Sequence of chain 1.A:
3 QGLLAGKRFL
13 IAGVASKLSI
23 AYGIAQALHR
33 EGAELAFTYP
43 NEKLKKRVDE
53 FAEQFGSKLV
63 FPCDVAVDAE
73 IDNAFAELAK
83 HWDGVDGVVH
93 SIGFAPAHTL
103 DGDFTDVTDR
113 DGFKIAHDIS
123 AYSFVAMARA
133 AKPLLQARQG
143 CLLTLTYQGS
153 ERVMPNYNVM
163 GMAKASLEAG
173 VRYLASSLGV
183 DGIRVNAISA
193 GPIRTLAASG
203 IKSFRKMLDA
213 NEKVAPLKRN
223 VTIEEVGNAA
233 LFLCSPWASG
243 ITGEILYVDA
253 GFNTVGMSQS

Binding-site contacts:
Ligand atom C20 contacts residue ALA97 of chain 1.A at 3.6 Å (hydrophobic).
Ligand atom N3 contacts residue TYR159 of chain 1.A at 3.6 Å.
Ligand atom O2 contacts residue NAD1 of chain 1.E at 2.6 Å (h-bond).
Ligand atom C24 contacts residue ALA199 of chain 1.A at 3.4 Å (hydrophobic).
Ligand atom C8 contacts residue TYR159 of chain 1.A at 3.5 Å (hydrophobic).
Ligand atom C25 contacts residue SER201 of chain 1.A at 3.5 Å.
Ligand atom C9 contacts residue TYR159 of chain 1.A at 3.5 Å (hydrophobic).
Ligand atom C4 contacts residue TYR149 of chain 1.A at 3.5 Å (hydrophobic).
Ligand atom N21 contacts residue PHE96 of chain 1.A at 3.3 Å.
Ligand atom C17 contacts residue ALA199 of chain 1.A at 3.8 Å (hydrophobic).
Ligand atom C26 contacts residue SER201 of chain 1.A at 3.8 Å.
Ligand atom O28 contacts residue PHE96 of chain 1.A at 3.7 Å.
Ligand atom C19 contacts residue LEU102 of chain 1.A at 3.8 Å (hydrophobic).
Ligand atom C20 contacts residue LEU102 of chain 1.A at 3.7 Å (hydrophobic).
Ligand atom C5 contacts residue NAD1 of chain 1.E at 3.2 Å.
Ligand atom N3 contacts residue NAD1 of chain 1.E at 3.6 Å.
Ligand atom C13 contacts residue TYR159 of chain 1.A at 3.6 Å (hydrophobic).
Ligand atom C12 contacts residue PRO157 of chain 1.A at 3.6 Å (hydrophobic).
Ligand atom N21 contacts residue LEU102 of chain 1.A at 3.6 Å.
Ligand atom C24 contacts residue LEU102 of chain 1.A at 3.8 Å (hydrophobic).
Ligand atom C23 contacts residue LEU102 of chain 1.A at 3.8 Å (hydrophobic).
Ligand atom C14 contacts residue TYR159 of chain 1.A at 3.8 Å (hydrophobic).
Ligand atom C12 contacts residue ASN158 of chain 1.A at 3.6 Å.
Ligand atom C38 contacts residue TYR149 of chain 1.A at 3.6 Å (hydrophobic).
Ligand atom C22 contacts residue LEU102 of chain 1.A at 3.7 Å (hydrophobic).
Ligand atom C13 contacts residue ASN158 of chain 1.A at 2.9 Å.
Ligand atom N36 contacts residue ALA97 of chain 1.A at 2.9 Å (h-bond).
Ligand atom C4 contacts residue NAD1 of chain 1.E at 3.3 Å.
Ligand atom O2 contacts residue TYR159 of chain 1.A at 2.6 Å (h-bond).
Ligand atom O10 contacts residue TYR159 of chain 1.A at 3.8 Å.
Ligand atom N21 contacts residue ALA97 of chain 1.A at 2.9 Å (h-bond).
Ligand atom C7 contacts residue PHE206 of chain 1.A at 3.8 Å (hydrophobic).
Ligand atom C37 contacts residue ALA97 of chain 1.A at 3.8 Å (hydrophobic).
Ligand atom N36 contacts residue PHE96 of chain 1.A at 3.5 Å.
Ligand atom C12 contacts residue TYR159 of chain 1.A at 3.6 Å (hydrophobic).
Ligand atom C4 contacts residue TYR159 of chain 1.A at 3.6 Å (hydrophobic).
Ligand atom C1 contacts residue NAD1 of chain 1.E at 3.4 Å.
Ligand atom C1 contacts residue TYR159 of chain 1.A at 3.4 Å (hydrophobic).
Ligand atom C22 contacts residue ALA97 of chain 1.A at 3.5 Å (hydrophobic).
Ligand atom C20 contacts residue PHE96 of chain 1.A at 3.6 Å (hydrophobic).

The small molecule below binds the protein below.
Small molecule (SMILES): Cc1c(CN(C)C(=O)CCc2cnc3c(c2)CCC(=O)N3)oc2ccccc12